Sequence of chain 2.A:
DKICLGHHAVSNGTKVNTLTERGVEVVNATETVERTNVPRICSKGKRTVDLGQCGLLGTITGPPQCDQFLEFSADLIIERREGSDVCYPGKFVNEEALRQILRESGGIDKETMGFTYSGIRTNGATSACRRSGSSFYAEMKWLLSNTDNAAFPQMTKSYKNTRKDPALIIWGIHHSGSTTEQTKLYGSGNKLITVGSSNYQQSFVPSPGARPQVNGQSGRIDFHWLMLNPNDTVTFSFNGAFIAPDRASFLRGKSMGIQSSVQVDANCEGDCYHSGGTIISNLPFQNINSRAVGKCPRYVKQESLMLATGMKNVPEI

The protein below binds the small molecule below.
Small molecule (SMILES): CC(=O)N[C@H]1[C@H](O[C@H]2[C@H](O)[C@@H](NC(C)=O)CO[C@@H]2CO)O[C@H](CO)[C@@H](O)[C@@H]1O

Sequence of chain 2.B:
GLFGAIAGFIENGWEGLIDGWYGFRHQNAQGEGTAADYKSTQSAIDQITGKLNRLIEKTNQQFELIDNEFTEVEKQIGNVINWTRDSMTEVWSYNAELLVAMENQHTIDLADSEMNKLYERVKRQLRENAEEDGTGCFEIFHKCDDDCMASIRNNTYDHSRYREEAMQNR

Binding-site contacts:
Ligand atom O6 contacts residue ARG85 of chain 2.B at 4.4 Å.
Ligand atom C7 contacts residue GLU72 of chain 2.B at 3.8 Å.
Ligand atom C7 contacts residue LYS75 of chain 2.B at 3.5 Å.
Ligand atom O3 contacts residue LYS75 of chain 2.B at 4.3 Å.
Ligand atom O7 contacts residue ASN79 of chain 2.B at 3.5 Å (h-bond).
Ligand atom C8 contacts residue LYS75 of chain 2.B at 3.4 Å.
Ligand atom N2 contacts residue ASN82 of chain 2.B at 2.9 Å (h-bond).
Ligand atom O7 contacts residue GLU69 of chain 2.B at 4.0 Å.
Ligand atom O7 contacts residue LYS75 of chain 2.B at 3.1 Å (salt-bridge).
Ligand atom C5 contacts residue ASN82 of chain 2.B at 3.6 Å.
Ligand atom C3 contacts residue ASN82 of chain 2.B at 3.8 Å.
Ligand atom O5 contacts residue ASN82 of chain 2.B at 2.4 Å (h-bond).
Ligand atom C4 contacts residue ASN82 of chain 2.B at 4.2 Å.
Ligand atom C1 contacts residue ASN82 of chain 2.B at 1.5 Å.
Ligand atom C7 contacts residue ASN82 of chain 2.B at 3.8 Å.
Ligand atom C7 contacts residue GLU69 of chain 2.B at 4.2 Å.
Ligand atom O3 contacts residue GLU72 of chain 2.B at 4.4 Å.
Ligand atom O7 contacts residue GLU72 of chain 2.B at 4.2 Å.
Ligand atom C8 contacts residue GLU72 of chain 2.B at 3.5 Å.
Ligand atom N2 contacts residue GLU72 of chain 2.B at 4.3 Å.
Ligand atom N2 contacts residue ASN79 of chain 2.B at 4.4 Å.
Ligand atom C8 contacts residue ASN79 of chain 2.B at 3.2 Å.
Ligand atom C8 contacts residue ARG291 of chain 2.A at 3.6 Å.
Ligand atom C8 contacts residue GLU69 of chain 2.B at 3.8 Å.
Ligand atom C2 contacts residue ASN82 of chain 2.B at 2.5 Å.
Ligand atom N2 contacts residue GLY78 of chain 2.B at 4.5 Å.
Ligand atom C8 contacts residue GLY78 of chain 2.B at 3.9 Å.
Ligand atom O7 contacts residue ASN82 of chain 2.B at 4.3 Å.
Ligand atom C7 contacts residue ASN79 of chain 2.B at 3.5 Å.
Ligand atom O6 contacts residue ARG291 of chain 2.A at 4.1 Å.